A protein and the small-molecule ligand that binds it are described below.
Small molecule (SMILES): O=C([O-])C(=O)[O-]

Binding-site contacts:
Ligand atom O3 contacts residue ALA209 of chain 1.F at 3.3 Å.
Ligand atom O4 contacts residue MET207 of chain 1.F at 4.2 Å.
Ligand atom O4 contacts residue ARG87 of chain 1.F at 4.0 Å.
Ligand atom C1 contacts residue GLY211 of chain 1.F at 3.7 Å.
Ligand atom C2 contacts residue GLU188 of chain 1.F at 3.9 Å.
Ligand atom O2 contacts residue ALA209 of chain 1.F at 4.3 Å.
Ligand atom C1 contacts residue THR244 of chain 1.F at 3.5 Å.
Ligand atom O4 contacts residue MG1 of chain 1.HA at 4.2 Å.
Ligand atom O3 contacts residue ARG210 of chain 1.F at 3.4 Å (salt-bridge).
Ligand atom O4 contacts residue THR244 of chain 1.F at 3.5 Å (h-bond).
Ligand atom C1 contacts residue MG1 of chain 1.HA at 3.0 Å.
Ligand atom C2 contacts residue LYS186 of chain 1.F at 3.6 Å.
Ligand atom O4 contacts residue LYS186 of chain 1.F at 3.8 Å.
Ligand atom O2 contacts residue ARG87 of chain 1.F at 4.4 Å.
Ligand atom O3 contacts residue THR244 of chain 1.F at 2.5 Å (h-bond).
Ligand atom O1 contacts residue GLY211 of chain 1.F at 3.7 Å.
Ligand atom O1 contacts residue MG1 of chain 1.HA at 2.2 Å.
Ligand atom O4 contacts residue MET276 of chain 1.F at 4.1 Å.
Ligand atom C2 contacts residue ALA209 of chain 1.F at 3.8 Å (hydrophobic).
Ligand atom C2 contacts residue THR244 of chain 1.F at 4.0 Å.
Ligand atom C1 contacts residue ALA209 of chain 1.F at 3.6 Å (hydrophobic).
Ligand atom O4 contacts residue ALA209 of chain 1.F at 4.2 Å.
Ligand atom O2 contacts residue LYS186 of chain 1.F at 2.9 Å (salt-bridge).
Ligand atom O1 contacts residue GLU188 of chain 1.F at 3.1 Å (salt-bridge).
Ligand atom O3 contacts residue MG1 of chain 1.HA at 4.1 Å.
Ligand atom C2 contacts residue MG1 of chain 1.HA at 3.0 Å.
Ligand atom C1 contacts residue GLU188 of chain 1.F at 3.7 Å.
Ligand atom O3 contacts residue ASP212 of chain 1.F at 3.9 Å.
Ligand atom O3 contacts residue GLY211 of chain 1.F at 2.9 Å (h-bond).
Ligand atom O2 contacts residue GLU188 of chain 1.F at 3.4 Å (salt-bridge).
Ligand atom O2 contacts residue MG1 of chain 1.HA at 2.2 Å.
Ligand atom O1 contacts residue ALA209 of chain 1.F at 3.9 Å.
Ligand atom O2 contacts residue ASP212 of chain 1.F at 4.1 Å.
Ligand atom O1 contacts residue ASP212 of chain 1.F at 2.9 Å (salt-bridge).
Ligand atom C1 contacts residue ASP212 of chain 1.F at 3.8 Å.
Ligand atom C1 contacts residue ARG210 of chain 1.F at 4.3 Å.

Sequence of chain 1.F:
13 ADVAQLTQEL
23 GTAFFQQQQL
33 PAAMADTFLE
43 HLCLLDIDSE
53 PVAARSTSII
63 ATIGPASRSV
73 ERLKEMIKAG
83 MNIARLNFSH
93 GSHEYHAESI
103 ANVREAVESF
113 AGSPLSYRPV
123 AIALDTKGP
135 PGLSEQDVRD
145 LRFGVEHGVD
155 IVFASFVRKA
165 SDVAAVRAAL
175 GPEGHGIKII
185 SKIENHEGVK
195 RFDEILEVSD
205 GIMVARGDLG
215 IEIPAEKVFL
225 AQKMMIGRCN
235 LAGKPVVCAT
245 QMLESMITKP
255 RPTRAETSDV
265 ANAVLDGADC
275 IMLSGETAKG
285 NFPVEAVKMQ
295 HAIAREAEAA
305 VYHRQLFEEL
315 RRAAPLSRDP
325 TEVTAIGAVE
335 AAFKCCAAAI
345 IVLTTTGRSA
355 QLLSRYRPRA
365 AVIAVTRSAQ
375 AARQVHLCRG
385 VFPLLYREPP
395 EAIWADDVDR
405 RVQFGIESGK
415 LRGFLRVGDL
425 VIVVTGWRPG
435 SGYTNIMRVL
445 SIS